Binding-site contacts:
Ligand atom O2 contacts residue VAL120 of chain 1.A at 3.8 Å.
Ligand atom C3 contacts residue VAL120 of chain 1.A at 3.9 Å (hydrophobic).
Ligand atom C5 contacts residue THR198 of chain 1.A at 3.7 Å.
Ligand atom O1 contacts residue LEU196 of chain 1.A at 3.3 Å.
Ligand atom O1 contacts residue TRP207 of chain 1.A at 3.6 Å.
Ligand atom C6 contacts residue THR198 of chain 1.A at 3.5 Å.
Ligand atom C4 contacts residue LEU196 of chain 1.A at 3.9 Å (hydrophobic).
Ligand atom O1 contacts residue THR197 of chain 1.A at 3.0 Å (h-bond).
Ligand atom O1 contacts residue ZN1 of chain 1.B at 4.1 Å.
Ligand atom S contacts residue HIS118 of chain 1.A at 4.0 Å.
Ligand atom C2 contacts residue GLN91 of chain 1.A at 3.8 Å.
Ligand atom C4 contacts residue ZN1 of chain 1.B at 4.2 Å.
Ligand atom C1 contacts residue LEU196 of chain 1.A at 4.1 Å (hydrophobic).
Ligand atom O2 contacts residue HIS93 of chain 1.A at 3.3 Å.
Ligand atom O2 contacts residue VAL141 of chain 1.A at 3.9 Å.
Ligand atom S contacts residue THR197 of chain 1.A at 3.9 Å.
Ligand atom F contacts residue THR198 of chain 1.A at 3.0 Å.
Ligand atom C3 contacts residue HIS93 of chain 1.A at 3.9 Å.
Ligand atom N2 contacts residue HIS93 of chain 1.A at 3.3 Å (h-bond).
Ligand atom N2 contacts residue GLU105 of chain 1.A at 4.2 Å.
Ligand atom S contacts residue HIS93 of chain 1.A at 4.0 Å.
Ligand atom C6 contacts residue GOL1 of chain 1.D at 3.9 Å.
Ligand atom O2 contacts residue HIS118 of chain 1.A at 3.5 Å (h-bond).
Ligand atom C2 contacts residue LEU196 of chain 1.A at 4.1 Å (hydrophobic).
Ligand atom O2 contacts residue ZN1 of chain 1.B at 3.0 Å.
Ligand atom O1 contacts residue SER195 of chain 1.A at 4.1 Å.
Ligand atom N2 contacts residue HIS118 of chain 1.A at 3.3 Å (h-bond).
Ligand atom C4 contacts residue HIS93 of chain 1.A at 4.1 Å.
Ligand atom C1 contacts residue GOL1 of chain 1.D at 3.8 Å.
Ligand atom C6 contacts residue LEU196 of chain 1.A at 4.0 Å (hydrophobic).
Ligand atom F contacts residue LEU196 of chain 1.A at 3.5 Å.
Ligand atom F contacts residue THR197 of chain 1.A at 3.1 Å.
Ligand atom N2 contacts residue HIS95 of chain 1.A at 3.3 Å (h-bond).
Ligand atom N2 contacts residue THR197 of chain 1.A at 2.9 Å (h-bond).
Ligand atom N2 contacts residue ZN1 of chain 1.B at 1.9 Å.
Ligand atom C5 contacts residue LEU196 of chain 1.A at 3.9 Å (hydrophobic).
Ligand atom C2 contacts residue GOL1 of chain 1.D at 3.8 Å.
Ligand atom S contacts residue ZN1 of chain 1.B at 3.0 Å.
Ligand atom O2 contacts residue TRP207 of chain 1.A at 4.1 Å.
Ligand atom C3 contacts residue LEU196 of chain 1.A at 4.0 Å (hydrophobic).

Sequence of chain 1.A:
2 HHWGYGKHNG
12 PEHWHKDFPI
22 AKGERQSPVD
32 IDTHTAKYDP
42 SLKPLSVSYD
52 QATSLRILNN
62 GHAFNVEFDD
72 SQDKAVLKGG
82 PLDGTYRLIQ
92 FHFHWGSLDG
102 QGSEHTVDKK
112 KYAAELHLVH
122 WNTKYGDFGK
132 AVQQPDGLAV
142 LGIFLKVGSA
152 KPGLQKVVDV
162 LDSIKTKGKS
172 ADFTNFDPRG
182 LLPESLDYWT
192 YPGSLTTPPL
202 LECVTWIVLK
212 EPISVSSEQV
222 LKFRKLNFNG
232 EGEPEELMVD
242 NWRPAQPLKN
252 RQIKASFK

A small-molecule ligand and the protein it binds are described below.
Small molecule (SMILES): NS(=O)(=O)c1ccccc1F